Sequence of chain 1.C:
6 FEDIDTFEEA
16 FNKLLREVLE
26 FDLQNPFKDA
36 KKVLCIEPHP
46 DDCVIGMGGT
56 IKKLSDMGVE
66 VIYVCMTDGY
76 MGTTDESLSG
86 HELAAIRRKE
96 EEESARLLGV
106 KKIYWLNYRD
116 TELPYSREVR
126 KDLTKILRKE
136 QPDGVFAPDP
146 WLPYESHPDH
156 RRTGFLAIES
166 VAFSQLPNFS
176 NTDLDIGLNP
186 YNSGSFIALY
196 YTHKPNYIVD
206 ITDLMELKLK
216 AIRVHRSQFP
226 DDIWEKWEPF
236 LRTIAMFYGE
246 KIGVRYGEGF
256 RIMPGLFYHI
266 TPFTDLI

Binding-site contacts:
Ligand atom C8 contacts residue ASP46 of chain 1.C at 3.8 Å.
Ligand atom C1 contacts residue HEZ1 of chain 1.M at 3.6 Å.
Ligand atom O72 contacts residue HIS155 of chain 1.C at 3.0 Å (h-bond).
Ligand atom O4 contacts residue ASP115 of chain 1.C at 2.6 Å (salt-bridge).
Ligand atom P7 contacts residue ASP47 of chain 1.C at 3.5 Å.
Ligand atom C6 contacts residue HIS152 of chain 1.C at 3.9 Å.
Ligand atom O72 contacts residue HIS264 of chain 1.B at 2.6 Å (h-bond).
Ligand atom O5 contacts residue HEZ1 of chain 1.M at 3.1 Å.
Ligand atom O71 contacts residue ZN1 of chain 1.K at 3.0 Å.
Ligand atom O4 contacts residue GLY77 of chain 1.C at 3.1 Å.
Ligand atom O5 contacts residue HIS152 of chain 1.C at 3.4 Å (h-bond).
Ligand atom O71 contacts residue HIS44 of chain 1.C at 3.4 Å.
Ligand atom C8 contacts residue ILE50 of chain 1.C at 3.7 Å (hydrophobic).
Ligand atom C3 contacts residue GLN223 of chain 1.C at 3.8 Å.
Ligand atom O4 contacts residue ARG92 of chain 1.C at 2.8 Å (salt-bridge).
Ligand atom O6 contacts residue ASP115 of chain 1.C at 2.7 Å (salt-bridge).
Ligand atom C5 contacts residue HEZ1 of chain 1.M at 3.5 Å.
Ligand atom C4 contacts residue ARG92 of chain 1.C at 3.9 Å.
Ligand atom C4 contacts residue ASP115 of chain 1.C at 3.5 Å.
Ligand atom C6 contacts residue LEU171 of chain 1.B at 3.9 Å (hydrophobic).
Ligand atom O72 contacts residue ZN1 of chain 1.K at 2.0 Å.
Ligand atom O71 contacts residue ASP46 of chain 1.C at 2.6 Å (salt-bridge).
Ligand atom O71 contacts residue ASP47 of chain 1.C at 3.5 Å (salt-bridge).
Ligand atom C8 contacts residue ASP47 of chain 1.C at 3.6 Å.
Ligand atom P7 contacts residue HIS44 of chain 1.C at 3.9 Å.
Ligand atom O6 contacts residue HIS152 of chain 1.C at 2.8 Å (h-bond).
Ligand atom C6 contacts residue ASP115 of chain 1.C at 3.5 Å.
Ligand atom O1 contacts residue HEZ1 of chain 1.M at 3.2 Å.
Ligand atom P7 contacts residue HIS264 of chain 1.B at 3.7 Å.
Ligand atom P7 contacts residue ZN1 of chain 1.K at 3.0 Å.
Ligand atom O1 contacts residue HIS264 of chain 1.B at 3.3 Å (h-bond).
Ligand atom P7 contacts residue ASP46 of chain 1.C at 3.7 Å.
Ligand atom C6 contacts residue HEZ1 of chain 1.M at 3.7 Å.
Ligand atom O6 contacts residue THR116 of chain 1.C at 3.3 Å.
Ligand atom O72 contacts residue HIS44 of chain 1.C at 3.3 Å (h-bond).
Ligand atom O3 contacts residue ARG92 of chain 1.C at 2.7 Å (salt-bridge).
Ligand atom O3 contacts residue HIS44 of chain 1.C at 3.3 Å.
Ligand atom O72 contacts residue ASP47 of chain 1.C at 3.3 Å (salt-bridge).
Ligand atom O1 contacts residue HIS152 of chain 1.C at 3.5 Å.
Ligand atom C3 contacts residue ARG92 of chain 1.C at 3.8 Å.

Sequence of chain 1.B:
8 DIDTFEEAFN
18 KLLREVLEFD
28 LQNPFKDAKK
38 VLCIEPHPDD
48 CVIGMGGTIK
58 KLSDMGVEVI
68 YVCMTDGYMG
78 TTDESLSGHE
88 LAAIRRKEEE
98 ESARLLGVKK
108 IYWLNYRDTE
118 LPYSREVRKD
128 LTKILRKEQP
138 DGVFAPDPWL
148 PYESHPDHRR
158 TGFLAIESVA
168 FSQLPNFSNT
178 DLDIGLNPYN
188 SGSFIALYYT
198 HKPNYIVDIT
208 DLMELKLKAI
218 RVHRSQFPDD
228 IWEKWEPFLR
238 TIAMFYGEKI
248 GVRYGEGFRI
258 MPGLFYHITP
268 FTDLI

A protein and the small-molecule ligand that binds it are described below.
Small molecule (SMILES): CP(=O)(O)N[C@@H]1[C@@H](O)[C@H](O)[C@@H](CO)O[C@H]1O